Binding-site contacts:
Ligand atom C23 contacts residue PRO269 of chain 1.A at 3.8 Å (hydrophobic).
Ligand atom C26 contacts residue PRO269 of chain 1.A at 3.6 Å (hydrophobic).
Ligand atom C22 contacts residue TRP291 of chain 1.A at 3.6 Å (hydrophobic).
Ligand atom C06 contacts residue HEM1 of chain 1.C at 3.7 Å.
Ligand atom C20 contacts residue GLU296 of chain 1.A at 3.3 Å.
Ligand atom C15 contacts residue VAL271 of chain 1.A at 3.4 Å (hydrophobic).
Ligand atom C15 contacts residue HEM1 of chain 1.C at 3.7 Å.
Ligand atom C17 contacts residue HEM1 of chain 1.C at 3.2 Å.
Ligand atom C14 contacts residue HEM1 of chain 1.C at 3.3 Å.
Ligand atom N22 contacts residue TRP291 of chain 1.A at 2.7 Å (h-bond).
Ligand atom N01 contacts residue TRP382 of chain 1.A at 3.8 Å.
Ligand atom C17 contacts residue GLU296 of chain 1.A at 3.2 Å.
Ligand atom N11 contacts residue HEM1 of chain 1.C at 3.2 Å (h-bond).
Ligand atom C25 contacts residue VAL271 of chain 1.A at 3.7 Å (hydrophobic).
Ligand atom C09 contacts residue HEM1 of chain 1.C at 3.8 Å.
Ligand atom C14 contacts residue VAL271 of chain 1.A at 3.2 Å (hydrophobic).
Ligand atom C16 contacts residue HEM1 of chain 1.C at 3.2 Å.
Ligand atom C03 contacts residue TYR410 of chain 1.A at 3.7 Å (hydrophobic).
Ligand atom C26 contacts residue GLU296 of chain 1.A at 3.4 Å.
Ligand atom N02 contacts residue HEM1 of chain 1.C at 3.0 Å (h-bond).
Ligand atom C02 contacts residue HEM1 of chain 1.C at 3.3 Å.
Ligand atom C13 contacts residue VAL271 of chain 1.A at 3.5 Å (hydrophobic).
Ligand atom C27 contacts residue PHE288 of chain 1.A at 3.6 Å (hydrophobic).
Ligand atom C12 contacts residue HEM1 of chain 1.C at 3.5 Å.
Ligand atom N22 contacts residue TYR292 of chain 1.A at 3.8 Å.
Ligand atom C13 contacts residue HEM1 of chain 1.C at 2.7 Å.
Ligand atom C22 contacts residue PRO269 of chain 1.A at 3.6 Å (hydrophobic).
Ligand atom N21 contacts residue GLU296 of chain 1.A at 2.6 Å (salt-bridge).
Ligand atom C16 contacts residue VAL271 of chain 1.A at 3.8 Å (hydrophobic).
Ligand atom C22 contacts residue GLU296 of chain 1.A at 3.5 Å.
Ligand atom C03 contacts residue LEU41 of chain 1.A at 3.8 Å (hydrophobic).
Ligand atom N21 contacts residue PRO269 of chain 1.A at 3.7 Å.
Ligand atom N19 contacts residue HEM1 of chain 1.C at 3.4 Å (h-bond).
Ligand atom C18 contacts residue HEM1 of chain 1.C at 3.0 Å.
Ligand atom C23 contacts residue HEM1 of chain 1.C at 3.5 Å.
Ligand atom C18 contacts residue GLU296 of chain 1.A at 3.4 Å.
Ligand atom N22 contacts residue GLU296 of chain 1.A at 2.7 Å (salt-bridge).
Ligand atom N19 contacts residue GLU296 of chain 1.A at 2.5 Å (salt-bridge).
Ligand atom N22 contacts residue HEM1 of chain 1.C at 3.4 Å.
Ligand atom N01 contacts residue HEM1 of chain 1.C at 2.7 Å (h-bond).

Sequence of chain 1.B:
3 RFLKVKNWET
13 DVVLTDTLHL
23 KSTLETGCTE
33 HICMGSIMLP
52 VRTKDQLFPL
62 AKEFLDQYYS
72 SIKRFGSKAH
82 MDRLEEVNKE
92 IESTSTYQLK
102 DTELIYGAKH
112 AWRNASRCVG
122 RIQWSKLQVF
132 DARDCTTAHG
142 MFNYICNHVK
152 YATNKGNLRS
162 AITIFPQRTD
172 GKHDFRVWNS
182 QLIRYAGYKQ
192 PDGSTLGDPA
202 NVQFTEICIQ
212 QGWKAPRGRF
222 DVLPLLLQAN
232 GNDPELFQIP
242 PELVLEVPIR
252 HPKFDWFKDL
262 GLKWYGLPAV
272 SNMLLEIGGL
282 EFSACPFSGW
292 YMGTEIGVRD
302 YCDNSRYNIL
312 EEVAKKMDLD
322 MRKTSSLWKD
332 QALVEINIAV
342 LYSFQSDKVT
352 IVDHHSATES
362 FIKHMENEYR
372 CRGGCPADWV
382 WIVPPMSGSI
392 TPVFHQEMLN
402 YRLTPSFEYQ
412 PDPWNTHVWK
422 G

A small-molecule ligand and the protein it binds are described below.
Small molecule (SMILES): Cc1cc(N)nc(CCc2cccc([C@@H](CN)Cc3cc(C)cc(N)n3)n2)c1

Sequence of chain 1.A:
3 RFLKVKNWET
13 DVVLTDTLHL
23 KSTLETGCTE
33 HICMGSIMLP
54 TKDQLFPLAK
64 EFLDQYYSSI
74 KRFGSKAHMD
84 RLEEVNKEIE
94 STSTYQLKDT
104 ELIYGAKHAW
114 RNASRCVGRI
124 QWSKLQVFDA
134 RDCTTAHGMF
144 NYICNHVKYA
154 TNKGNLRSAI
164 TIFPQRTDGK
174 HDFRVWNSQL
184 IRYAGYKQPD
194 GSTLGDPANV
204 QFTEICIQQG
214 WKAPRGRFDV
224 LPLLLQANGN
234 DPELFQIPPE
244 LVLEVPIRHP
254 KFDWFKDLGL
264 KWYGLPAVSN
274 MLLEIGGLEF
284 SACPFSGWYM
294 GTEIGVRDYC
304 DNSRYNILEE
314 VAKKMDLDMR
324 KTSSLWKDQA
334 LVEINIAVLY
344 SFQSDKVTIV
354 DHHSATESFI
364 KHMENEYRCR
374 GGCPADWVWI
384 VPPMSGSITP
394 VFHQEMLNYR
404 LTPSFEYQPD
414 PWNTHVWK